Sequence of chain 2.A:
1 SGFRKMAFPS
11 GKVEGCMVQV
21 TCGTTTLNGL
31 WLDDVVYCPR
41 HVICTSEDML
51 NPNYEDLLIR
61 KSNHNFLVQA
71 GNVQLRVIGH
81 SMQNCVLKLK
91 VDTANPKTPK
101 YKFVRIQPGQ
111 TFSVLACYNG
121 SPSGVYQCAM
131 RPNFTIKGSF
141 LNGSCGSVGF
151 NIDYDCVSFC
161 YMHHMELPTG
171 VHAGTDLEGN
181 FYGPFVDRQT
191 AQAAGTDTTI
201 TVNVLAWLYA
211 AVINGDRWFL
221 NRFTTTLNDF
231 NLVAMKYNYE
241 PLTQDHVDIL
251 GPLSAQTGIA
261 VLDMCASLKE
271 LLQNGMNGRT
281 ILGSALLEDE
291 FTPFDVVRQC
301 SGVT

Sequence of chain 1.A:
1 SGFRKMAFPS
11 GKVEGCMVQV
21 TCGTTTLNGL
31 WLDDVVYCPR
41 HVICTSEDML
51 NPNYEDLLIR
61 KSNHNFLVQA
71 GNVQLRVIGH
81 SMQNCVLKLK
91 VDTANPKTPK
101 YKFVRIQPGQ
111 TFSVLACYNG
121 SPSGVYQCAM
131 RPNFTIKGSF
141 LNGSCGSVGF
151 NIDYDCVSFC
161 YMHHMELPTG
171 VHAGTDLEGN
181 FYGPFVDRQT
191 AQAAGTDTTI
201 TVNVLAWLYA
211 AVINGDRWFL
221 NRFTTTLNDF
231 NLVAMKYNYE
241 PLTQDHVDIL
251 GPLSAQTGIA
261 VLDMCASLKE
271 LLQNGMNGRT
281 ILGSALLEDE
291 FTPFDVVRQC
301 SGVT

A protein and the small-molecule ligand that binds it are described below.
Small molecule (SMILES): O=C(Nc1nncn1C1CC1)[C@@H]1CCOc2ccc(Cl)cc21

Binding-site contacts:
Ligand atom C10 contacts residue LEU141 of chain 2.A at 3.9 Å (hydrophobic).
Ligand atom C contacts residue MET165 of chain 2.A at 3.6 Å (hydrophobic).
Ligand atom C10 contacts residue ASN142 of chain 2.A at 3.6 Å.
Ligand atom C8 contacts residue GLU166 of chain 2.A at 3.9 Å.
Ligand atom N2 contacts residue HIS163 of chain 2.A at 2.8 Å (h-bond).
Ligand atom CL contacts residue MET49 of chain 2.A at 3.9 Å.
Ligand atom N contacts residue CYS145 of chain 2.A at 3.7 Å.
Ligand atom N1 contacts residue HIS163 of chain 2.A at 3.1 Å (h-bond).
Ligand atom N2 contacts residue SER144 of chain 2.A at 3.9 Å.
Ligand atom C2 contacts residue MET49 of chain 2.A at 3.9 Å (hydrophobic).
Ligand atom N3 contacts residue LEU141 of chain 2.A at 4.0 Å.
Ligand atom N2 contacts residue MET165 of chain 2.A at 3.9 Å.
Ligand atom C9 contacts residue LEU141 of chain 2.A at 3.9 Å (hydrophobic).
Ligand atom O1 contacts residue MET165 of chain 2.A at 3.4 Å.
Ligand atom C11 contacts residue ASN142 of chain 2.A at 3.8 Å.
Ligand atom N2 contacts residue PHE140 of chain 2.A at 3.6 Å.
Ligand atom O1 contacts residue GLU166 of chain 2.A at 3.1 Å (salt-bridge).
Ligand atom C12 contacts residue GLU166 of chain 2.A at 3.9 Å.
Ligand atom C2 contacts residue GLN189 of chain 2.A at 3.7 Å.
Ligand atom C14 contacts residue HIS41 of chain 2.A at 3.8 Å.
Ligand atom C1 contacts residue MET49 of chain 2.A at 3.4 Å (hydrophobic).
Ligand atom C1 contacts residue MET165 of chain 2.A at 3.6 Å (hydrophobic).
Ligand atom C9 contacts residue GLU166 of chain 2.A at 3.6 Å.
Ligand atom C9 contacts residue PHE140 of chain 2.A at 3.2 Å (hydrophobic).
Ligand atom C14 contacts residue HIS164 of chain 2.A at 3.6 Å.
Ligand atom CL contacts residue HIS41 of chain 2.A at 3.4 Å.
Ligand atom C12 contacts residue ASN142 of chain 2.A at 3.8 Å.
Ligand atom C14 contacts residue MET165 of chain 2.A at 3.7 Å (hydrophobic).
Ligand atom CL contacts residue ASP187 of chain 2.A at 3.3 Å.
Ligand atom CL contacts residue MET165 of chain 2.A at 3.8 Å.
Ligand atom C1 contacts residue ARG188 of chain 2.A at 3.7 Å.
Ligand atom CL contacts residue HIS164 of chain 2.A at 3.9 Å.
Ligand atom N2 contacts residue GLU166 of chain 2.A at 3.7 Å.
Ligand atom N1 contacts residue MET165 of chain 2.A at 3.5 Å.
Ligand atom N1 contacts residue GLU166 of chain 2.A at 3.4 Å (salt-bridge).
Ligand atom N1 contacts residue CYS145 of chain 2.A at 3.8 Å.
Ligand atom C8 contacts residue CYS145 of chain 2.A at 3.9 Å (hydrophobic).
Ligand atom C contacts residue MET49 of chain 2.A at 3.6 Å (hydrophobic).
Ligand atom O contacts residue GLN189 of chain 2.A at 3.5 Å (h-bond).
Ligand atom C1 contacts residue GLN189 of chain 2.A at 3.9 Å.